Sequence of chain 1.A:
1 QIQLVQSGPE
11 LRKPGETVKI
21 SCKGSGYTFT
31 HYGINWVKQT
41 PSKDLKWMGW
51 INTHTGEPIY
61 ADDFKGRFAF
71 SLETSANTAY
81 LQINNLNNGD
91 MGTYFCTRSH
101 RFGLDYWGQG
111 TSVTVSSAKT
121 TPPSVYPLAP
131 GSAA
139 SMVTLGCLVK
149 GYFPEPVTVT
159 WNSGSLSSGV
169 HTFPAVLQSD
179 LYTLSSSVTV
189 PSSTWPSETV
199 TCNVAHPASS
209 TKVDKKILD

The small molecule below binds the protein below.
Small molecule (SMILES): CC(=O)N[C@H](C(=O)N[C@@H](CCC(N)=O)C(=O)NCC(=O)N[C@@H](CO)C(=O)NCC(=O)N[C@@H](C)C(=O)N[C@@H](Cc1ccccc1)C(=O)NCC(=O)N[C@@H](CCCN=C(N)N)C(N)=O)C(C)C

Binding-site contacts:
Ligand atom OE1 contacts residue THR53 of chain 1.A at 3.0 Å (h-bond).
Ligand atom O contacts residue SER191 of chain 2.A at 2.8 Å (h-bond).
Ligand atom O contacts residue PHE100 of chain 1.B at 3.3 Å.
Ligand atom NH2 contacts residue TYR31 of chain 1.B at 3.5 Å.
Ligand atom O contacts residue TYR32 of chain 1.A at 3.1 Å.
Ligand atom NH1 contacts residue ASN96 of chain 1.B at 3.4 Å (h-bond).
Ligand atom CE1 contacts residue TRP47 of chain 1.A at 3.5 Å (hydrophobic).
Ligand atom O contacts residue GLY33 of chain 1.A at 3.2 Å.
Ligand atom C contacts residue TRP50 of chain 1.A at 3.4 Å (hydrophobic).
Ligand atom OG contacts residue HIS100 of chain 1.A at 2.9 Å (h-bond).
Ligand atom O contacts residue SER99 of chain 1.A at 2.8 Å (h-bond).
Ligand atom CA contacts residue GLU196 of chain 2.A at 3.2 Å.
Ligand atom OE1 contacts residue ASN52 of chain 1.A at 3.4 Å.
Ligand atom CB contacts residue SER95 of chain 1.B at 3.4 Å.
Ligand atom C contacts residue SER191 of chain 2.A at 3.5 Å.
Ligand atom N contacts residue ARG101 of chain 1.A at 2.9 Å (salt-bridge).
Ligand atom N contacts residue HIS31 of chain 1.A at 3.2 Å (h-bond).
Ligand atom N contacts residue SER95 of chain 1.B at 2.8 Å (h-bond).
Ligand atom OG contacts residue GLY103 of chain 1.A at 3.0 Å (h-bond).
Ligand atom CB contacts residue HIS100 of chain 1.A at 3.3 Å.
Ligand atom CA contacts residue HIS100 of chain 1.A at 3.4 Å.
Ligand atom NE2 contacts residue HIS31 of chain 1.A at 3.4 Å.
Ligand atom CB contacts residue ASN96 of chain 1.B at 3.3 Å.
Ligand atom N contacts residue TRP50 of chain 1.A at 3.5 Å.
Ligand atom CD1 contacts residue PHE100 of chain 1.B at 3.5 Å (hydrophobic).
Ligand atom CA contacts residue HIS31 of chain 1.A at 3.5 Å.
Ligand atom N contacts residue TYR32 of chain 1.A at 3.6 Å.
Ligand atom CA contacts residue SER191 of chain 2.A at 3.4 Å.
Ligand atom CA contacts residue TRP50 of chain 1.A at 3.4 Å (hydrophobic).
Ligand atom CA contacts residue ARG101 of chain 1.A at 3.3 Å.
Ligand atom NH2 contacts residue ASN96 of chain 1.B at 2.7 Å (h-bond).
Ligand atom NE2 contacts residue THR53 of chain 1.A at 3.1 Å (h-bond).
Ligand atom NE2 contacts residue THR30 of chain 1.A at 3.0 Å (h-bond).
Ligand atom CD2 contacts residue TRP50 of chain 1.A at 3.3 Å (hydrophobic).
Ligand atom O contacts residue TRP50 of chain 1.A at 3.4 Å.
Ligand atom CD contacts residue ASN52 of chain 1.A at 3.5 Å.
Ligand atom CG2 contacts residue SER191 of chain 2.A at 2.8 Å.
Ligand atom OE1 contacts residue GLY33 of chain 1.A at 3.3 Å (h-bond).
Ligand atom O contacts residue GLY33 of chain 1.A at 2.9 Å (h-bond).
Ligand atom CG contacts residue TRP50 of chain 1.A at 3.4 Å (hydrophobic).

Sequence of chain 2.A:
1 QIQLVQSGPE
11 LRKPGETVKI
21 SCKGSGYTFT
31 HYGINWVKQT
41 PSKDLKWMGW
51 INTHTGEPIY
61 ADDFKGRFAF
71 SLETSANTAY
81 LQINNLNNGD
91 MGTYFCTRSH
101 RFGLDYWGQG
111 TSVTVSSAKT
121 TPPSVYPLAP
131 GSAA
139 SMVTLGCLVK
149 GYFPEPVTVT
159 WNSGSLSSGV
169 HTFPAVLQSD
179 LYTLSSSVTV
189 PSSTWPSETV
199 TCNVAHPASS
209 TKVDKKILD

Sequence of chain 1.B:
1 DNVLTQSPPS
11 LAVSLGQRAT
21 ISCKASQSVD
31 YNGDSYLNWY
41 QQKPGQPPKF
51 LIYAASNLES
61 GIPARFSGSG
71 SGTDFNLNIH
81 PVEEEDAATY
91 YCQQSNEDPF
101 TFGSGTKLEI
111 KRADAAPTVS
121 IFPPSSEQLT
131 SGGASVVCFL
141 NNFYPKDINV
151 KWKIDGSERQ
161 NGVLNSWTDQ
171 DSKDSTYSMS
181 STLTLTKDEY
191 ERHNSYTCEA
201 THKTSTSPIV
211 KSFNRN